Sequence of chain 9.A:
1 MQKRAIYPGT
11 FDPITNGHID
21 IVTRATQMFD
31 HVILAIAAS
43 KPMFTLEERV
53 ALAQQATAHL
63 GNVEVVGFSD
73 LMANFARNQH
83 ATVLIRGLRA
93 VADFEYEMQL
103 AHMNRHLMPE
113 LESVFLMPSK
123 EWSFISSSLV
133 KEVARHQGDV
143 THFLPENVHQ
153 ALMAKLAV

Binding-site contacts:
Ligand atom C2 contacts residue PRO8 of chain 9.A at 4.1 Å (hydrophobic).
Ligand atom C4 contacts residue DMS1 of chain 9.F at 3.0 Å.
Ligand atom C1 contacts residue MET74 of chain 9.A at 3.9 Å (hydrophobic).
Ligand atom C10 contacts residue THR10 of chain 9.A at 3.8 Å.
Ligand atom N3 contacts residue MET74 of chain 9.A at 4.4 Å.
Ligand atom C7 contacts residue GLY9 of chain 9.A at 4.0 Å.
Ligand atom C10 contacts residue ALA37 of chain 9.A at 3.4 Å (hydrophobic).
Ligand atom C5 contacts residue PRO8 of chain 9.A at 3.9 Å (hydrophobic).
Ligand atom C8 contacts residue ASN106 of chain 9.A at 4.1 Å.
Ligand atom O11 contacts residue ARG88 of chain 9.A at 4.3 Å.
Ligand atom C5 contacts residue ARG88 of chain 9.A at 3.2 Å.
Ligand atom C2 contacts residue MET74 of chain 9.A at 4.2 Å (hydrophobic).
Ligand atom C7 contacts residue PRO8 of chain 9.A at 4.5 Å (hydrophobic).
Ligand atom O11 contacts residue LEU102 of chain 9.A at 4.3 Å.
Ligand atom C5 contacts residue MET74 of chain 9.A at 4.2 Å (hydrophobic).
Ligand atom C6 contacts residue GLY9 of chain 9.A at 3.7 Å.
Ligand atom C9 contacts residue ARG88 of chain 9.A at 4.4 Å.
Ligand atom C10 contacts residue GLY9 of chain 9.A at 3.4 Å.
Ligand atom C10 contacts residue PHE70 of chain 9.A at 4.5 Å (hydrophobic).
Ligand atom O11 contacts residue LEU86 of chain 9.A at 4.2 Å.
Ligand atom O11 contacts residue ASN106 of chain 9.A at 2.8 Å (h-bond).
Ligand atom C2 contacts residue ARG88 of chain 9.A at 3.6 Å.
Ligand atom O11 contacts residue MET74 of chain 9.A at 3.5 Å.
Ligand atom C6 contacts residue ARG88 of chain 9.A at 3.6 Å.
Ligand atom C4 contacts residue MET74 of chain 9.A at 3.6 Å (hydrophobic).
Ligand atom C9 contacts residue MET74 of chain 9.A at 3.5 Å (hydrophobic).
Ligand atom C9 contacts residue ASN106 of chain 9.A at 3.8 Å.
Ligand atom C1 contacts residue DMS1 of chain 9.F at 4.3 Å.
Ligand atom C12 contacts residue LEU102 of chain 9.A at 3.6 Å (hydrophobic).
Ligand atom C8 contacts residue DMS1 of chain 9.F at 3.2 Å.
Ligand atom C12 contacts residue GLU99 of chain 9.A at 3.6 Å.
Ligand atom C9 contacts residue LEU102 of chain 9.A at 4.5 Å (hydrophobic).
Ligand atom C8 contacts residue MET74 of chain 9.A at 3.7 Å (hydrophobic).
Ligand atom C12 contacts residue ASN106 of chain 9.A at 3.5 Å.
Ligand atom C12 contacts residue ARG88 of chain 9.A at 3.4 Å.
Ligand atom C6 contacts residue PRO8 of chain 9.A at 3.7 Å (hydrophobic).

This small molecule binds to this protein.
Small molecule (SMILES): COc1ccc2[nH]c(C)cc2c1